Sequence of chain 7.A:
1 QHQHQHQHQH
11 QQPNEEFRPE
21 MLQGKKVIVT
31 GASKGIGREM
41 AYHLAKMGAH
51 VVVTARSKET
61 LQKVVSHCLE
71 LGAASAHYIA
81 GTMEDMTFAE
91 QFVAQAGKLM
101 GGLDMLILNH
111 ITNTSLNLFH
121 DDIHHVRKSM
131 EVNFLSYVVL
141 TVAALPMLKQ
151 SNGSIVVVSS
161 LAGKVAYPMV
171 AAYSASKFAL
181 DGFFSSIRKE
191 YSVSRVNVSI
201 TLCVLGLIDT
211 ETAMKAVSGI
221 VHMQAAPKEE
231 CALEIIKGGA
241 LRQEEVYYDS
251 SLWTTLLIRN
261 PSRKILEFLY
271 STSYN

Binding-site contacts:
Ligand atom C5 contacts residue ILE111 of chain 7.A at 3.4 Å (hydrophobic).
Ligand atom O4 contacts residue NAP1 of chain 7.D at 3.9 Å.
Ligand atom C3 contacts residue TYR167 of chain 7.A at 3.9 Å (hydrophobic).
Ligand atom C16 contacts residue TYR173 of chain 7.A at 3.8 Å (hydrophobic).
Ligand atom C19 contacts residue VAL217 of chain 7.A at 3.7 Å (hydrophobic).
Ligand atom O2 contacts residue THR114 of chain 7.A at 3.0 Å.
Ligand atom O1 contacts residue SER160 of chain 7.A at 2.7 Å (h-bond).
Ligand atom C23 contacts residue THR114 of chain 7.A at 3.8 Å.
Ligand atom O2 contacts residue ILE111 of chain 7.A at 3.9 Å.
Ligand atom C3 contacts residue SER160 of chain 7.A at 3.8 Å.
Ligand atom F1 contacts residue PRO168 of chain 7.A at 3.7 Å.
Ligand atom C17 contacts residue VAL170 of chain 7.A at 3.7 Å (hydrophobic).
Ligand atom CL1 contacts residue TYR167 of chain 7.A at 4.0 Å.
Ligand atom C5 contacts residue NAP1 of chain 7.D at 3.7 Å.
Ligand atom O1 contacts residue NAP1 of chain 7.D at 3.2 Å.
Ligand atom C1 contacts residue GLY206 of chain 7.A at 3.5 Å.
Ligand atom O3 contacts residue LEU207 of chain 7.A at 3.9 Å.
Ligand atom C9 contacts residue TYR167 of chain 7.A at 3.8 Å (hydrophobic).
Ligand atom O4 contacts residue ALA213 of chain 7.A at 3.8 Å.
Ligand atom O4 contacts residue THR212 of chain 7.A at 3.2 Å.
Ligand atom C14 contacts residue NAP1 of chain 7.D at 3.8 Å.
Ligand atom C20 contacts residue LEU207 of chain 7.A at 4.0 Å (hydrophobic).
Ligand atom C20 contacts residue NAP1 of chain 7.D at 3.7 Å.
Ligand atom C1 contacts residue LEU205 of chain 7.A at 3.8 Å (hydrophobic).
Ligand atom C17 contacts residue LEU116 of chain 7.A at 3.8 Å (hydrophobic).
Ligand atom C14 contacts residue SER160 of chain 7.A at 3.7 Å.
Ligand atom C3 contacts residue ALA162 of chain 7.A at 3.8 Å (hydrophobic).
Ligand atom C21 contacts residue NAP1 of chain 7.D at 3.9 Å.
Ligand atom C18 contacts residue ALA216 of chain 7.A at 3.7 Å (hydrophobic).
Ligand atom C8 contacts residue LEU116 of chain 7.A at 3.8 Å (hydrophobic).
Ligand atom C1 contacts residue SER160 of chain 7.A at 4.0 Å.
Ligand atom F1 contacts residue VAL221 of chain 7.A at 4.0 Å.
Ligand atom C1 contacts residue NAP1 of chain 7.D at 4.0 Å.
Ligand atom C23 contacts residue ALA216 of chain 7.A at 3.5 Å (hydrophobic).
Ligand atom C1 contacts residue LEU207 of chain 7.A at 3.5 Å (hydrophobic).
Ligand atom O1 contacts residue TYR173 of chain 7.A at 3.3 Å (h-bond).
Ligand atom C24 contacts residue TYR173 of chain 7.A at 3.7 Å (hydrophobic).
Ligand atom C21 contacts residue ALA213 of chain 7.A at 3.6 Å (hydrophobic).
Ligand atom C20 contacts residue ALA213 of chain 7.A at 3.8 Å (hydrophobic).
Ligand atom C18 contacts residue LEU116 of chain 7.A at 3.9 Å (hydrophobic).

A protein and the small-molecule ligand that binds it are described below.
Small molecule (SMILES): CC(C)(Oc1ccc(F)cc1Cl)C(=O)NC1[C@@H]2CC3C[C@H]1CC(S(C)(=O)=O)(C3)C2